Sequence of chain 1.A:
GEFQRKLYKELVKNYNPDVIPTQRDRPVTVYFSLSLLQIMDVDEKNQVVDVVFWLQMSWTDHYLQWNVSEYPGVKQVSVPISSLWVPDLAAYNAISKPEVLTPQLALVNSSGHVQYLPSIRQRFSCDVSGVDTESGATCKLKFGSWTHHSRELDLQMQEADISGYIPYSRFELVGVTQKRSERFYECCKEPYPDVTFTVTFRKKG

Sequence of chain 1.E:
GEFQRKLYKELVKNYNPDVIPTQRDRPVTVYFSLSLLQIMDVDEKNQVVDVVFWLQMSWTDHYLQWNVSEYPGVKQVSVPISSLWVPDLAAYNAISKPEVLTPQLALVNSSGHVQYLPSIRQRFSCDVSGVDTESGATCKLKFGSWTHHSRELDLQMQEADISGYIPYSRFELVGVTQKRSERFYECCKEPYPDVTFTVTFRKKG

Binding-site contacts:
Ligand atom N03 contacts residue VAL79 of chain 1.A at 3.8 Å.
Ligand atom C04 contacts residue TYR8 of chain 1.A at 3.6 Å (hydrophobic).
Ligand atom C05 contacts residue TYR8 of chain 1.A at 3.8 Å (hydrophobic).
Ligand atom C14 contacts residue SER83 of chain 1.A at 3.6 Å.
Ligand atom C06 contacts residue 5VU1 of chain 1.Y at 4.0 Å.
Ligand atom F11 contacts residue LEU11 of chain 1.A at 3.3 Å.
Ligand atom N03 contacts residue TYR8 of chain 1.A at 3.7 Å.
Ligand atom C07 contacts residue VAL77 of chain 1.A at 3.8 Å (hydrophobic).
Ligand atom C06 contacts residue SER78 of chain 1.A at 3.3 Å.
Ligand atom F08 contacts residue VAL77 of chain 1.A at 3.9 Å.
Ligand atom C06 contacts residue ASP18 of chain 1.E at 3.5 Å.
Ligand atom C07 contacts residue 5VU1 of chain 1.Y at 3.4 Å.
Ligand atom N12 contacts residue VAL79 of chain 1.A at 3.9 Å.
Ligand atom O01 contacts residue VAL79 of chain 1.A at 3.7 Å.
Ligand atom C15 contacts residue LEU64 of chain 1.A at 3.8 Å (hydrophobic).
Ligand atom C02 contacts residue VAL79 of chain 1.A at 3.8 Å (hydrophobic).
Ligand atom C09 contacts residue VAL77 of chain 1.A at 3.5 Å (hydrophobic).
Ligand atom C16 contacts residue LEU64 of chain 1.A at 3.9 Å (hydrophobic).
Ligand atom C05 contacts residue SER78 of chain 1.A at 3.6 Å.
Ligand atom C09 contacts residue GLN4 of chain 1.A at 3.7 Å.
Ligand atom F08 contacts residue 5VU1 of chain 1.Y at 2.3 Å.
Ligand atom C07 contacts residue VAL19 of chain 1.E at 3.7 Å (hydrophobic).
Ligand atom C02 contacts residue TYR8 of chain 1.A at 3.7 Å (hydrophobic).
Ligand atom C15 contacts residue TYR15 of chain 1.A at 3.9 Å (hydrophobic).
Ligand atom F08 contacts residue ASP18 of chain 1.E at 3.9 Å.
Ligand atom C09 contacts residue TYR8 of chain 1.A at 4.0 Å (hydrophobic).
Ligand atom C13 contacts residue SER83 of chain 1.A at 3.6 Å.
Ligand atom C04 contacts residue VAL79 of chain 1.A at 3.9 Å (hydrophobic).
Ligand atom C14 contacts residue TYR15 of chain 1.A at 3.9 Å (hydrophobic).
Ligand atom F11 contacts residue TYR8 of chain 1.A at 3.1 Å.
Ligand atom C14 contacts residue VAL12 of chain 1.A at 3.6 Å (hydrophobic).
Ligand atom C15 contacts residue LEU11 of chain 1.A at 3.4 Å (hydrophobic).
Ligand atom C16 contacts residue LEU11 of chain 1.A at 3.6 Å (hydrophobic).
Ligand atom F11 contacts residue LEU7 of chain 1.A at 3.6 Å.
Ligand atom C10 contacts residue TYR8 of chain 1.A at 3.7 Å (hydrophobic).
Ligand atom C13 contacts residue VAL12 of chain 1.A at 3.9 Å (hydrophobic).
Ligand atom F08 contacts residue GLN4 of chain 1.A at 4.0 Å.
Ligand atom O01 contacts residue TYR8 of chain 1.A at 3.3 Å.
Ligand atom C05 contacts residue VAL79 of chain 1.A at 3.7 Å (hydrophobic).
Ligand atom F08 contacts residue VAL19 of chain 1.E at 3.4 Å.

The small molecule below binds the protein below.
Small molecule (SMILES): O=C(Nc1ccc(F)cc1F)N1CCCC1